Sequence of chain 1.A:
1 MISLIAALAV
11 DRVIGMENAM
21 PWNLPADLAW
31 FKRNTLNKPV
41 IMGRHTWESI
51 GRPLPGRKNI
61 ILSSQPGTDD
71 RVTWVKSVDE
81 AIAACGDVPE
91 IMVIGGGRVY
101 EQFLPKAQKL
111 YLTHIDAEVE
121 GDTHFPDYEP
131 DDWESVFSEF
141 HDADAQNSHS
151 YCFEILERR

A protein and the small-molecule ligand that binds it are described below.
Small molecule (SMILES): CN(Cc1cnc2nc(N)nc(N)c2n1)c1ccc(C(=O)N[C@@H](CCC(=O)O)C(=O)O)cc1

Binding-site contacts:
Ligand atom NA4 contacts residue ILE5 of chain 1.A at 2.5 Å (h-bond).
Ligand atom C8A contacts residue PHE31 of chain 1.A at 3.8 Å (hydrophobic).
Ligand atom NA2 contacts residue ILE5 of chain 1.A at 3.6 Å.
Ligand atom C4 contacts residue ILE5 of chain 1.A at 3.4 Å (hydrophobic).
Ligand atom N3 contacts residue ILE5 of chain 1.A at 3.5 Å.
Ligand atom C contacts residue ARG52 of chain 1.A at 3.4 Å.
Ligand atom C16 contacts residue LEU54 of chain 1.A at 3.7 Å (hydrophobic).
Ligand atom N contacts residue ARG52 of chain 1.A at 3.5 Å (salt-bridge).
Ligand atom C16 contacts residue PHE31 of chain 1.A at 3.3 Å (hydrophobic).
Ligand atom C4 contacts residue ALA6 of chain 1.A at 3.7 Å (hydrophobic).
Ligand atom O1 contacts residue ARG57 of chain 1.A at 2.7 Å (salt-bridge).
Ligand atom NA4 contacts residue ILE94 of chain 1.A at 2.7 Å (h-bond).
Ligand atom O1 contacts residue LEU54 of chain 1.A at 3.7 Å.
Ligand atom NA4 contacts residue ALA6 of chain 1.A at 3.8 Å.
Ligand atom O1 contacts residue PHE31 of chain 1.A at 3.3 Å.
Ligand atom C2 contacts residue ALA7 of chain 1.A at 3.8 Å (hydrophobic).
Ligand atom N3 contacts residue ALA7 of chain 1.A at 3.8 Å.
Ligand atom C9 contacts residue THR46 of chain 1.A at 3.7 Å.
Ligand atom NA2 contacts residue ALA6 of chain 1.A at 3.3 Å (h-bond).
Ligand atom O1 contacts residue LYS32 of chain 1.A at 3.5 Å.
Ligand atom O2 contacts residue ARG57 of chain 1.A at 2.7 Å (salt-bridge).
Ligand atom CT contacts residue LYS32 of chain 1.A at 3.7 Å.
Ligand atom NA4 contacts residue PHE31 of chain 1.A at 3.7 Å.
Ligand atom N3 contacts residue PHE31 of chain 1.A at 3.5 Å.
Ligand atom N contacts residue LEU54 of chain 1.A at 3.5 Å.
Ligand atom C2 contacts residue PHE31 of chain 1.A at 3.6 Å (hydrophobic).
Ligand atom CT contacts residue ARG57 of chain 1.A at 3.3 Å.
Ligand atom O2 contacts residue LYS32 of chain 1.A at 3.6 Å.
Ligand atom N1 contacts residue ASP27 of chain 1.A at 3.2 Å (salt-bridge).
Ligand atom C2 contacts residue ALA6 of chain 1.A at 3.7 Å (hydrophobic).
Ligand atom C2 contacts residue ASP27 of chain 1.A at 3.5 Å.
Ligand atom N3 contacts residue ALA6 of chain 1.A at 3.2 Å.
Ligand atom NA2 contacts residue ASP27 of chain 1.A at 2.8 Å (salt-bridge).
Ligand atom C15 contacts residue PHE31 of chain 1.A at 3.3 Å (hydrophobic).
Ligand atom N1 contacts residue PHE31 of chain 1.A at 3.8 Å.
Ligand atom C4 contacts residue PHE31 of chain 1.A at 3.4 Å (hydrophobic).
Ligand atom NA4 contacts residue TYR100 of chain 1.A at 3.5 Å (h-bond).
Ligand atom NA2 contacts residue THR113 of chain 1.A at 3.5 Å (h-bond).
Ligand atom C4A contacts residue PHE31 of chain 1.A at 3.6 Å (hydrophobic).
Ligand atom O contacts residue ARG52 of chain 1.A at 2.8 Å (salt-bridge).